Sequence of chain 1.N:
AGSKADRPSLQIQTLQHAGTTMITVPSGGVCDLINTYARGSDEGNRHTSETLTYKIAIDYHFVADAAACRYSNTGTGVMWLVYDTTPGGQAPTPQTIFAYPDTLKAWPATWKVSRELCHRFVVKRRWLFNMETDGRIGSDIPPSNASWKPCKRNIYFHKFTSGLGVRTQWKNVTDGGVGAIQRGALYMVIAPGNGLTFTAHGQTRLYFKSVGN

Binding-site contacts:
Ligand atom OP2 contacts residue ARG235 of chain 1.MA at 2.5 Å (salt-bridge).
Ligand atom N9 contacts residue PHE190 of chain 1.MA at 3.7 Å.
Ligand atom O3' contacts residue VAL153 of chain 1.N at 4.2 Å.
Ligand atom P contacts residue HIS149 of chain 1.N at 3.8 Å.
Ligand atom N4 contacts residue TYR113 of chain 1.N at 3.8 Å.
Ligand atom N3 contacts residue LYS34 of chain 1.N at 3.3 Å (salt-bridge).
Ligand atom C3' contacts residue ILE42 of chain 1.MA at 3.7 Å (hydrophobic).
Ligand atom P contacts residue TYR237 of chain 1.MA at 3.8 Å.
Ligand atom OP1 contacts residue ARG235 of chain 1.MA at 3.1 Å (salt-bridge).
Ligand atom OP1 contacts residue ARG145 of chain 1.N at 2.3 Å (salt-bridge).
Ligand atom C2 contacts residue LYS34 of chain 1.N at 3.3 Å.
Ligand atom O3' contacts residue TYR237 of chain 1.MA at 3.6 Å.
Ligand atom C7 contacts residue LEU40 of chain 1.MA at 3.5 Å (hydrophobic).
Ligand atom C4 contacts residue PHE190 of chain 1.MA at 3.4 Å (hydrophobic).
Ligand atom C6 contacts residue PHE190 of chain 1.MA at 3.3 Å (hydrophobic).
Ligand atom C5 contacts residue PHE190 of chain 1.MA at 3.3 Å (hydrophobic).
Ligand atom P contacts residue ARG235 of chain 1.MA at 3.3 Å.
Ligand atom C2' contacts residue LYS154 of chain 1.N at 3.6 Å.
Ligand atom C2' contacts residue ARG155 of chain 1.N at 3.1 Å.
Ligand atom OP2 contacts residue TYR237 of chain 1.MA at 2.7 Å (h-bond).
Ligand atom OP1 contacts residue HIS149 of chain 1.N at 3.1 Å.
Ligand atom C1' contacts residue ARG155 of chain 1.N at 3.6 Å.
Ligand atom C2 contacts residue PHE190 of chain 1.MA at 4.2 Å (hydrophobic).
Ligand atom O5' contacts residue HIS149 of chain 1.N at 4.2 Å.
Ligand atom C2' contacts residue TYR237 of chain 1.MA at 4.0 Å (hydrophobic).
Ligand atom OP2 contacts residue ARG156 of chain 1.N at 3.8 Å.
Ligand atom N6 contacts residue PHE190 of chain 1.MA at 3.5 Å.
Ligand atom OP2 contacts residue HIS149 of chain 1.N at 3.3 Å.
Ligand atom OP1 contacts residue ILE42 of chain 1.MA at 4.1 Å.
Ligand atom N1 contacts residue PHE190 of chain 1.MA at 3.7 Å.
Ligand atom N3 contacts residue PHE190 of chain 1.MA at 3.9 Å.
Ligand atom C8 contacts residue PHE190 of chain 1.MA at 3.5 Å (hydrophobic).
Ligand atom P contacts residue ARG145 of chain 1.N at 3.7 Å.
Ligand atom O3' contacts residue SER39 of chain 1.MA at 4.1 Å.
Ligand atom N7 contacts residue PHE190 of chain 1.MA at 3.5 Å.
Ligand atom C2' contacts residue LEU40 of chain 1.MA at 4.0 Å (hydrophobic).
Ligand atom OP1 contacts residue VAL153 of chain 1.N at 3.3 Å.
Ligand atom C7 contacts residue TYR237 of chain 1.MA at 4.1 Å (hydrophobic).
Ligand atom O4 contacts residue LYS85 of chain 1.MA at 3.2 Å (salt-bridge).
Ligand atom C5' contacts residue ILE42 of chain 1.MA at 3.8 Å (hydrophobic).

The protein below binds the small molecule below.
Small molecule (SMILES): Cc1cn([C@H]2C[C@H](O[P](=O)(O)OC[C@H]3O[C@@H](n4ccc(N)nc4=O)C[C@@H]3O[P](=O)(O)OC[C@H]3O[C@@H](n4ccc(N)nc4=O)C[C@@H]3O[P](=O)(O)OC[C@H]3O[C@@H](n4ccc(N)nc4=O)C[C@@H]3O[P](=O)(O)OC[C@H]3O[C@@H](n4cnc5c(N)ncnc54)C[C@@H]3O)[C@@H](CO[P](=O)(O)O[C@H]3C[C@H](n4cnc5c(N)ncnc54)O[C@@H]3CO[P](=O)(O)O[C@H]3C[C@H](n4cnc5c(N)ncnc54)O[C@@H]3CO[P](=O)(O)O[C@H]3C[C@H](n4cnc5c(N)ncnc54)O[C@@H]3CO[P](=O)(O)O[C@H]3C[C@H](n4cnc5c(N)ncnc54)O[C@@H]3COP(=O)=O)O2)c(=O)[nH]c1=O

Sequence of chain 1.MA:
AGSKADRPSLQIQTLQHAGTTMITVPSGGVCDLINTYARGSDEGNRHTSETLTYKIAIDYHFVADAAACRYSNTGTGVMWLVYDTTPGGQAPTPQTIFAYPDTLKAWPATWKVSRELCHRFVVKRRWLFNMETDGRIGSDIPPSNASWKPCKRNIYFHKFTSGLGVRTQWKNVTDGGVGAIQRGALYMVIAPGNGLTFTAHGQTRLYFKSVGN